Sequence of chain 1.B:
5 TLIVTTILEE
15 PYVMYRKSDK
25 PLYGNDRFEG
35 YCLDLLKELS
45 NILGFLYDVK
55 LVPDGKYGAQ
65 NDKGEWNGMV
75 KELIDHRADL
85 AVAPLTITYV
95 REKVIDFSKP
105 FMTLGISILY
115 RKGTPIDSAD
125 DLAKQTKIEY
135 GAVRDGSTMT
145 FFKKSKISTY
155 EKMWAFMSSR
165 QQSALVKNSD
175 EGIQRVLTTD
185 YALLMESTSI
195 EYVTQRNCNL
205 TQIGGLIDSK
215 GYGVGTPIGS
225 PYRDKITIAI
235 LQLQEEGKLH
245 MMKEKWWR

Binding-site contacts:
Ligand atom N contacts residue THR90 of chain 1.B at 2.8 Å (h-bond).
Ligand atom CA contacts residue THR90 of chain 1.B at 3.4 Å.
Ligand atom CA contacts residue GLU190 of chain 1.B at 3.5 Å.
Ligand atom OE2 contacts residue SER141 of chain 1.B at 3.2 Å (h-bond).
Ligand atom OE2 contacts residue GLY140 of chain 1.B at 3.5 Å.
Ligand atom O contacts residue TYR61 of chain 1.B at 3.4 Å.
Ligand atom CB contacts residue GLU190 of chain 1.B at 4.0 Å.
Ligand atom CA contacts residue TYR61 of chain 1.B at 4.0 Å (hydrophobic).
Ligand atom C contacts residue PRO88 of chain 1.B at 4.3 Å (hydrophobic).
Ligand atom CG contacts residue TYR61 of chain 1.B at 4.2 Å (hydrophobic).
Ligand atom OE1 contacts residue THR142 of chain 1.B at 2.7 Å (h-bond).
Ligand atom O contacts residue LEU89 of chain 1.B at 3.6 Å.
Ligand atom CD contacts residue GLU190 of chain 1.B at 4.0 Å.
Ligand atom N contacts residue GLU190 of chain 1.B at 2.7 Å (salt-bridge).
Ligand atom C contacts residue THR90 of chain 1.B at 3.6 Å.
Ligand atom N contacts residue PRO88 of chain 1.B at 2.9 Å (h-bond).
Ligand atom OXT contacts residue GLY140 of chain 1.B at 3.2 Å.
Ligand atom CB contacts residue TYR61 of chain 1.B at 3.5 Å (hydrophobic).
Ligand atom CG contacts residue GLU190 of chain 1.B at 3.6 Å.
Ligand atom N contacts residue TYR61 of chain 1.B at 4.1 Å.
Ligand atom CD contacts residue THR142 of chain 1.B at 3.4 Å.
Ligand atom CD contacts residue SER141 of chain 1.B at 4.3 Å.
Ligand atom C contacts residue ARG95 of chain 1.B at 3.4 Å.
Ligand atom O contacts residue PRO88 of chain 1.B at 3.7 Å.
Ligand atom OXT contacts residue SER141 of chain 1.B at 2.7 Å (h-bond).
Ligand atom OXT contacts residue ARG95 of chain 1.B at 2.8 Å (salt-bridge).
Ligand atom O contacts residue THR90 of chain 1.B at 3.0 Å (h-bond).
Ligand atom C contacts residue GLY140 of chain 1.B at 4.3 Å.
Ligand atom CA contacts residue PRO88 of chain 1.B at 4.0 Å (hydrophobic).
Ligand atom N contacts residue TYR216 of chain 1.B at 3.7 Å.
Ligand atom CB contacts residue GLY140 of chain 1.B at 4.4 Å.
Ligand atom OE2 contacts residue THR142 of chain 1.B at 3.1 Å (h-bond).
Ligand atom OE1 contacts residue GLU190 of chain 1.B at 3.8 Å.
Ligand atom OXT contacts residue TYR61 of chain 1.B at 3.2 Å.
Ligand atom O contacts residue SER141 of chain 1.B at 3.8 Å.
Ligand atom CA contacts residue SER141 of chain 1.B at 3.3 Å.
Ligand atom O contacts residue ARG95 of chain 1.B at 2.7 Å (salt-bridge).
Ligand atom C contacts residue SER141 of chain 1.B at 3.2 Å.
Ligand atom N contacts residue SER141 of chain 1.B at 4.0 Å.
Ligand atom C contacts residue TYR61 of chain 1.B at 3.5 Å (hydrophobic).

The protein below binds the small molecule below.
Small molecule (SMILES): N[C@@H](CCC(=O)O)C(=O)O